Binding-site contacts:
Ligand atom N9 contacts residue ASN179 of chain 1.A at 3.5 Å (h-bond).
Ligand atom C6 contacts residue ZN1 of chain 1.C at 2.9 Å.
Ligand atom C17 contacts residue TYR36 of chain 1.A at 3.6 Å (hydrophobic).
Ligand atom O24 contacts residue HIS209 of chain 1.A at 3.3 Å (h-bond).
Ligand atom C6 contacts residue HIS209 of chain 1.A at 3.8 Å.
Ligand atom C4 contacts residue ZN1 of chain 1.C at 2.9 Å.
Ligand atom C6 contacts residue HIS148 of chain 1.A at 3.6 Å.
Ligand atom C2 contacts residue TRP56 of chain 1.A at 3.6 Å (hydrophobic).
Ligand atom O25 contacts residue ARG174 of chain 1.A at 2.8 Å (salt-bridge).
Ligand atom C2 contacts residue ASP87 of chain 1.A at 3.5 Å.
Ligand atom O25 contacts residue ASN179 of chain 1.A at 3.7 Å.
Ligand atom C16 contacts residue ARG174 of chain 1.A at 3.7 Å.
Ligand atom O24 contacts residue CYS167 of chain 1.A at 3.2 Å.
Ligand atom C2 contacts residue HIS209 of chain 1.A at 3.9 Å.
Ligand atom O25 contacts residue ZN1 of chain 1.C at 4.1 Å.
Ligand atom O25 contacts residue HIS148 of chain 1.A at 3.8 Å.
Ligand atom O11 contacts residue ASN179 of chain 1.A at 3.9 Å.
Ligand atom O11 contacts residue PHE31 of chain 1.A at 3.3 Å.
Ligand atom C4 contacts residue HIS209 of chain 1.A at 3.7 Å.
Ligand atom O12 contacts residue ARG174 of chain 1.A at 3.8 Å.
Ligand atom N3 contacts residue ASP87 of chain 1.A at 3.2 Å (salt-bridge).
Ligand atom N9 contacts residue ARG174 of chain 1.A at 3.0 Å (salt-bridge).
Ligand atom C18 contacts residue TYR36 of chain 1.A at 3.8 Å (hydrophobic).
Ligand atom O24 contacts residue ZN1 of chain 1.C at 2.2 Å.
Ligand atom C6 contacts residue ARG174 of chain 1.A at 3.7 Å.
Ligand atom C5 contacts residue ARG174 of chain 1.A at 3.9 Å.
Ligand atom N3 contacts residue HIS209 of chain 1.A at 3.2 Å (h-bond).
Ligand atom N19 contacts residue PHE31 of chain 1.A at 4.0 Å.
Ligand atom O12 contacts residue GLY178 of chain 1.A at 3.2 Å.
Ligand atom S1 contacts residue TRP56 of chain 1.A at 3.9 Å.
Ligand atom S10 contacts residue ASN179 of chain 1.A at 4.0 Å.
Ligand atom C20 contacts residue PHE31 of chain 1.A at 3.5 Å (hydrophobic).
Ligand atom O12 contacts residue ASN179 of chain 1.A at 3.2 Å (h-bond).
Ligand atom S10 contacts residue ARG174 of chain 1.A at 3.8 Å.
Ligand atom C5 contacts residue ASN179 of chain 1.A at 3.9 Å.
Ligand atom N3 contacts residue ZN1 of chain 1.C at 2.2 Å.
Ligand atom C2 contacts residue ZN1 of chain 1.C at 3.2 Å.
Ligand atom O25 contacts residue GLY178 of chain 1.A at 4.1 Å.
Ligand atom C16 contacts residue TYR36 of chain 1.A at 3.8 Å (hydrophobic).
Ligand atom O24 contacts residue HIS148 of chain 1.A at 3.2 Å.

Sequence of chain 1.A:
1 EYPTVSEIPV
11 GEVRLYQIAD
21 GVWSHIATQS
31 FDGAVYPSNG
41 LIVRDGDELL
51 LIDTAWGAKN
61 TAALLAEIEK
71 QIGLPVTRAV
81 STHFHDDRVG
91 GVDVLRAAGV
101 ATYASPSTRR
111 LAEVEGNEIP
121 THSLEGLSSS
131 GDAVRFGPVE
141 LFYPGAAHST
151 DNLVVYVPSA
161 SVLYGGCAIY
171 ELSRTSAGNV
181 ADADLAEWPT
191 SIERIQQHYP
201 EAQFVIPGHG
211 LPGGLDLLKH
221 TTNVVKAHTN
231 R

The small molecule below binds the protein below.
Small molecule (SMILES): O=C(O)c1ncsc1NS(=O)(=O)c1cccnc1